Sequence of chain 1.A:
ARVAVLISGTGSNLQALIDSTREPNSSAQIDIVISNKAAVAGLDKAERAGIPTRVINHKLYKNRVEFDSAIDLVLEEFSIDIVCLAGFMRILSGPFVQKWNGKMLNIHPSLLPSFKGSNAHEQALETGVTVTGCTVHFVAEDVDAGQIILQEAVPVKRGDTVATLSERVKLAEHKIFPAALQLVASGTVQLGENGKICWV

Binding-site contacts:
Ligand atom C21 contacts residue PRO110 of chain 1.A at 3.7 Å (hydrophobic).
Ligand atom O17 contacts residue THR11 of chain 1.A at 3.7 Å.
Ligand atom O6 contacts residue LYS171 of chain 1.A at 3.5 Å.
Ligand atom P15 contacts residue ASN14 of chain 1.A at 3.9 Å.
Ligand atom N19 contacts residue ILE108 of chain 1.A at 3.9 Å.
Ligand atom C1 contacts residue GLU174 of chain 1.A at 3.3 Å.
Ligand atom N24 contacts residue V9V1 of chain 1.C at 3.3 Å.
Ligand atom O18 contacts residue GLY12 of chain 1.A at 2.9 Å (h-bond).
Ligand atom O12 contacts residue LYS171 of chain 1.A at 3.4 Å (salt-bridge).
Ligand atom C21 contacts residue MET90 of chain 1.A at 4.0 Å (hydrophobic).
Ligand atom O17 contacts residue GLY12 of chain 1.A at 3.5 Å (h-bond).
Ligand atom O22 contacts residue PRO110 of chain 1.A at 3.4 Å.
Ligand atom C23 contacts residue NA1 of chain 1.D at 3.1 Å.
Ligand atom O17 contacts residue SER13 of chain 1.A at 2.5 Å (h-bond).
Ligand atom O17 contacts residue ASN14 of chain 1.A at 3.9 Å.
Ligand atom C1 contacts residue ASN14 of chain 1.A at 3.8 Å.
Ligand atom C23 contacts residue ILE108 of chain 1.A at 4.0 Å (hydrophobic).
Ligand atom C2 contacts residue GLU174 of chain 1.A at 3.6 Å.
Ligand atom O18 contacts residue SER13 of chain 1.A at 4.0 Å.
Ligand atom O16 contacts residue ASN14 of chain 1.A at 2.7 Å (h-bond).
Ligand atom O16 contacts residue GLY12 of chain 1.A at 4.0 Å.
Ligand atom C10 contacts residue GLY88 of chain 1.A at 3.7 Å.
Ligand atom P15 contacts residue GLY12 of chain 1.A at 3.6 Å.
Ligand atom P15 contacts residue LYS171 of chain 1.A at 4.1 Å.
Ligand atom C23 contacts residue MET90 of chain 1.A at 4.0 Å (hydrophobic).
Ligand atom P15 contacts residue SER13 of chain 1.A at 3.4 Å.
Ligand atom O12 contacts residue ASN14 of chain 1.A at 3.8 Å.
Ligand atom O4 contacts residue GLY88 of chain 1.A at 3.9 Å.
Ligand atom O8 contacts residue GLU174 of chain 1.A at 3.0 Å (salt-bridge).
Ligand atom O8 contacts residue HIS109 of chain 1.A at 4.0 Å.
Ligand atom O17 contacts residue LYS171 of chain 1.A at 3.3 Å (salt-bridge).
Ligand atom N24 contacts residue NA1 of chain 1.D at 2.8 Å (h-bond).
Ligand atom O18 contacts residue THR11 of chain 1.A at 3.5 Å (h-bond).
Ligand atom O16 contacts residue SER13 of chain 1.A at 3.4 Å (h-bond).
Ligand atom O8 contacts residue PRO110 of chain 1.A at 3.3 Å.
Ligand atom O6 contacts residue GLU174 of chain 1.A at 3.0 Å (salt-bridge).
Ligand atom N24 contacts residue HIS109 of chain 1.A at 3.4 Å (h-bond).
Ligand atom O8 contacts residue ILE108 of chain 1.A at 3.9 Å.
Ligand atom N24 contacts residue GLY118 of chain 1.A at 3.8 Å.
Ligand atom C23 contacts residue V9V1 of chain 1.C at 3.4 Å.

This small molecule binds to this protein.
Small molecule (SMILES): NCC(=O)N[C@@H]1O[C@H](COP(=O)([O-])[O-])[C@@H](O)[C@H]1O